Sequence of chain 1.H:
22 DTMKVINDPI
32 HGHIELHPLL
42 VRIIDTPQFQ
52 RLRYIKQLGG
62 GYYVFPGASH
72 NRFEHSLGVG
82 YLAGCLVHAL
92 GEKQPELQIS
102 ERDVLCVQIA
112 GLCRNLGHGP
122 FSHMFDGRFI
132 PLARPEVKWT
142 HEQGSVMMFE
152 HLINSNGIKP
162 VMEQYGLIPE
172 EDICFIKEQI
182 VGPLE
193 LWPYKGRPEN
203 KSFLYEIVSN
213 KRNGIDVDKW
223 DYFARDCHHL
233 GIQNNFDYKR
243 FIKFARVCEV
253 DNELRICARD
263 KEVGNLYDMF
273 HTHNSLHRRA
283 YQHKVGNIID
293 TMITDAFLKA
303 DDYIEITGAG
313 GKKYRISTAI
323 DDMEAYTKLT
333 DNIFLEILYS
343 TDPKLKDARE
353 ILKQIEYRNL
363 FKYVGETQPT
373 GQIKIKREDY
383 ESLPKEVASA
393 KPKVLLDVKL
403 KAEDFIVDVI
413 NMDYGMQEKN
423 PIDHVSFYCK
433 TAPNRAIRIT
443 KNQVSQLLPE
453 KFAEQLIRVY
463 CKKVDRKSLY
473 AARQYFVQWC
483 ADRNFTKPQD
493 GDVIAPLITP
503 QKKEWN

Sequence of chain 1.G:
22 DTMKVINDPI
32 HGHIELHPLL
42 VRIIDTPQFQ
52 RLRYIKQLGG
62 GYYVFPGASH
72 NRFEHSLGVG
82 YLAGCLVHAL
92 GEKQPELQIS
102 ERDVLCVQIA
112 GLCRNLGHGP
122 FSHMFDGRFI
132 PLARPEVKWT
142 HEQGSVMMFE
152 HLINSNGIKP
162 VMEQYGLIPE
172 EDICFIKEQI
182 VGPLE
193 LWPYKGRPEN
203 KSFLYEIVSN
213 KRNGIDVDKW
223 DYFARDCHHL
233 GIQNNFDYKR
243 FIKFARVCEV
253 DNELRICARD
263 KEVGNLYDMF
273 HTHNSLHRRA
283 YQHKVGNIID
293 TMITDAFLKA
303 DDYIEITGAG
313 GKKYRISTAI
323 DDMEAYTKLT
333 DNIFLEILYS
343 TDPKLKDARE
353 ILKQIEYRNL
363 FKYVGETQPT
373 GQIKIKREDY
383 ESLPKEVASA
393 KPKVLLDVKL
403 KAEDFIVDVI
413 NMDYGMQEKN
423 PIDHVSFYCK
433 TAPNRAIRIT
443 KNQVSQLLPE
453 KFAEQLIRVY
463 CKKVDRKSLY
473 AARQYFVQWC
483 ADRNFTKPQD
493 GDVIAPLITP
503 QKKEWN

Binding-site contacts:
Ligand atom C2 contacts residue ARG360 of chain 1.E at 3.7 Å.
Ligand atom O3' contacts residue DGT1 of chain 1.EA at 2.9 Å (h-bond).
Ligand atom C1' contacts residue VAL65 of chain 1.E at 3.3 Å (hydrophobic).
Ligand atom O3A contacts residue VAL287 of chain 1.E at 3.5 Å.
Ligand atom O3B contacts residue DGT1 of chain 1.EA at 3.3 Å (h-bond).
Ligand atom PA contacts residue LYS25 of chain 1.H at 3.7 Å.
Ligand atom N1 contacts residue ARG360 of chain 1.E at 3.5 Å.
Ligand atom N9 contacts residue TYR64 of chain 1.E at 3.4 Å (h-bond).
Ligand atom N2 contacts residue ARG360 of chain 1.E at 3.1 Å.
Ligand atom C5' contacts residue DGT1 of chain 1.EA at 3.4 Å.
Ligand atom PA contacts residue DGT1 of chain 1.EA at 3.4 Å.
Ligand atom N3 contacts residue TYR64 of chain 1.E at 3.6 Å.
Ligand atom C3' contacts residue DGT1 of chain 1.EA at 3.7 Å.
Ligand atom O6 contacts residue ASP46 of chain 1.H at 3.1 Å (salt-bridge).
Ligand atom C8 contacts residue ILE27 of chain 1.H at 3.8 Å (hydrophobic).
Ligand atom PG contacts residue LYS25 of chain 1.H at 3.7 Å.
Ligand atom C6 contacts residue ASP46 of chain 1.H at 3.5 Å.
Ligand atom O1A contacts residue LYS25 of chain 1.H at 3.7 Å.
Ligand atom O3G contacts residue LYS25 of chain 1.H at 3.1 Å (salt-bridge).
Ligand atom O3G contacts residue LYS432 of chain 1.G at 2.8 Å (salt-bridge).
Ligand atom N2 contacts residue LEU362 of chain 1.E at 3.4 Å.
Ligand atom O2B contacts residue DGT1 of chain 1.EA at 3.6 Å.
Ligand atom O3' contacts residue VAL26 of chain 1.H at 3.0 Å (h-bond).
Ligand atom C4 contacts residue TYR64 of chain 1.E at 3.2 Å (hydrophobic).
Ligand atom O3A contacts residue DGT1 of chain 1.EA at 2.9 Å (h-bond).
Ligand atom O1G contacts residue LYS25 of chain 1.H at 3.2 Å (salt-bridge).
Ligand atom N7 contacts residue TYR64 of chain 1.E at 3.8 Å.
Ligand atom O5' contacts residue DGT1 of chain 1.EA at 2.9 Å (h-bond).
Ligand atom O6 contacts residue GLN51 of chain 1.H at 3.2 Å (h-bond).
Ligand atom O2A contacts residue DGT1 of chain 1.EA at 3.2 Å (h-bond).
Ligand atom O4' contacts residue TYR64 of chain 1.E at 3.8 Å.
Ligand atom O2B contacts residue VAL287 of chain 1.E at 3.5 Å.
Ligand atom O1G contacts residue ARG360 of chain 1.E at 2.8 Å (salt-bridge).
Ligand atom N7 contacts residue ARG54 of chain 1.H at 3.2 Å (salt-bridge).
Ligand atom C2' contacts residue ILE27 of chain 1.H at 3.6 Å (hydrophobic).
Ligand atom C5 contacts residue TYR64 of chain 1.E at 3.5 Å (hydrophobic).
Ligand atom C8 contacts residue TYR64 of chain 1.E at 3.7 Å (hydrophobic).
Ligand atom O4' contacts residue VAL65 of chain 1.E at 3.4 Å.
Ligand atom O2A contacts residue LYS25 of chain 1.H at 2.7 Å (salt-bridge).
Ligand atom O2B contacts residue LYS286 of chain 1.E at 3.8 Å.

Sequence of chain 1.E:
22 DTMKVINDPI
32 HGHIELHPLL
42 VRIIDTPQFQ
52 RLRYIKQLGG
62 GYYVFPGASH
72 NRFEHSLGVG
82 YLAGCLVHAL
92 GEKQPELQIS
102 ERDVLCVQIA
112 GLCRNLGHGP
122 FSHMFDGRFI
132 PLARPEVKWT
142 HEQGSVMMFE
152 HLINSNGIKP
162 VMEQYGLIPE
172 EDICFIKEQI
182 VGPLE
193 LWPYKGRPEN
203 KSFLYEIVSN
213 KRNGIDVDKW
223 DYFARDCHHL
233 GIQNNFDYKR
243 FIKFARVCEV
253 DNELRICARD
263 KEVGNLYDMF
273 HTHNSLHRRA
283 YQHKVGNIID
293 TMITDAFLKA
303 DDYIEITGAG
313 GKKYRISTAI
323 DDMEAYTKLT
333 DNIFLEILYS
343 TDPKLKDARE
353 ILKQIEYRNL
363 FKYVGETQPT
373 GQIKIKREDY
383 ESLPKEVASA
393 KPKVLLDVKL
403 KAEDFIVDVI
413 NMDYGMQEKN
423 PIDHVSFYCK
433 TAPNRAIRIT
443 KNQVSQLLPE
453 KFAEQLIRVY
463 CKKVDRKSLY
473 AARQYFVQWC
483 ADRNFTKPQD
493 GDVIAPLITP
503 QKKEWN

The protein below binds the small molecule below.
Small molecule (SMILES): Nc1nc2c(ncn2[C@H]2C[C@H](O)[C@@H](CO[P](=O)(O)O[P](=O)(O)OP(=O)(O)O)O2)c(=O)[nH]1